Binding-site contacts:
Ligand atom C5 contacts residue ASN361 of chain 1.C at 3.7 Å.
Ligand atom C3 contacts residue ASN361 of chain 1.C at 3.6 Å.
Ligand atom C2 contacts residue ASN361 of chain 1.C at 2.4 Å.
Ligand atom C4 contacts residue ASN361 of chain 1.C at 4.1 Å.
Ligand atom O7 contacts residue ASN361 of chain 1.C at 4.3 Å.
Ligand atom O5 contacts residue ASN361 of chain 1.C at 2.4 Å (h-bond).
Ligand atom C6 contacts residue ASN361 of chain 1.C at 4.4 Å.
Ligand atom C7 contacts residue ASN361 of chain 1.C at 3.8 Å.
Ligand atom C1 contacts residue ASN361 of chain 1.C at 1.4 Å.
Ligand atom N2 contacts residue ASN361 of chain 1.C at 2.7 Å (h-bond).

Sequence of chain 1.C:
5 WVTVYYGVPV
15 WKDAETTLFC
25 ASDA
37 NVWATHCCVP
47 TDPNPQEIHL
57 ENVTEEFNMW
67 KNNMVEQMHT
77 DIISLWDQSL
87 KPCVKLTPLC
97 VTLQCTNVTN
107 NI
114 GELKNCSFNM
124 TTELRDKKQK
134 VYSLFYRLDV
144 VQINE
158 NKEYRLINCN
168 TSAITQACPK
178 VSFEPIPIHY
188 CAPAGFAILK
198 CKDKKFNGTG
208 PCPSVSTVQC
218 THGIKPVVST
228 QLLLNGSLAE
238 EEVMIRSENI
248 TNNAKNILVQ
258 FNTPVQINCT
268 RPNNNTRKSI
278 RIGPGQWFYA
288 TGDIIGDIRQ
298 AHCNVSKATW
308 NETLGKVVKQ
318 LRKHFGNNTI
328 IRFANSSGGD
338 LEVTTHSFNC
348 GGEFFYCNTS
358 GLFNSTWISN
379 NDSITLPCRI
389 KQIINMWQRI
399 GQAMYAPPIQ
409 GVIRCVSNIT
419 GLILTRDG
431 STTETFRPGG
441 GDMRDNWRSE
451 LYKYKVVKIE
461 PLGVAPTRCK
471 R

A small-molecule ligand and the protein it binds are described below.
Small molecule (SMILES): CC(=O)N[C@@H]1[C@@H](O)[C@H](O)[C@@H](CO)O[C@H]1O